Sequence of chain 1.B:
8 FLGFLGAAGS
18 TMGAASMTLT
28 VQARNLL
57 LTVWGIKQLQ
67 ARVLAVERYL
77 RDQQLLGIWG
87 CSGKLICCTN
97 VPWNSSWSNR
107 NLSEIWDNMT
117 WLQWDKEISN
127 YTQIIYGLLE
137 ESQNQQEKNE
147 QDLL

The small molecule below binds the protein below.
Small molecule (SMILES): CC(=O)N[C@@H]1[C@@H](O)[C@H](O)[C@@H](CO)O[C@H]1O

Binding-site contacts:
Ligand atom C3 contacts residue ASN114 of chain 1.B at 3.7 Å.
Ligand atom C7 contacts residue ASN114 of chain 1.B at 3.3 Å.
Ligand atom C8 contacts residue ASN114 of chain 1.B at 4.1 Å.
Ligand atom C1 contacts residue ASN114 of chain 1.B at 1.4 Å.
Ligand atom C4 contacts residue ASN114 of chain 1.B at 4.2 Å.
Ligand atom O5 contacts residue ASN114 of chain 1.B at 2.4 Å (h-bond).
Ligand atom N2 contacts residue ASN114 of chain 1.B at 2.8 Å (h-bond).
Ligand atom O7 contacts residue ASN114 of chain 1.B at 3.5 Å (h-bond).
Ligand atom C5 contacts residue ASN114 of chain 1.B at 3.7 Å.
Ligand atom O5 contacts residue ASP113 of chain 1.B at 4.3 Å.
Ligand atom C2 contacts residue ASN114 of chain 1.B at 2.4 Å.